Sequence of chain 1.A:
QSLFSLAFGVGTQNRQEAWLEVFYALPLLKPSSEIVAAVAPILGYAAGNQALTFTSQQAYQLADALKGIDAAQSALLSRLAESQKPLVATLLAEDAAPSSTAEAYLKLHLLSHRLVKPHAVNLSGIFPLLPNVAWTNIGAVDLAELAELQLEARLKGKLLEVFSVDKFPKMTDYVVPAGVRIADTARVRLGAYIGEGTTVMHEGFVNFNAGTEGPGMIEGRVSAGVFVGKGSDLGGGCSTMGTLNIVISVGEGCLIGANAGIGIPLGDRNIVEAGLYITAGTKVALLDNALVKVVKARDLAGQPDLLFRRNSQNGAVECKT

This small molecule binds to this protein.
Small molecule (SMILES): N[C@H](CCCCC(=O)O)C(=O)O

Sequence of chain 1.B:
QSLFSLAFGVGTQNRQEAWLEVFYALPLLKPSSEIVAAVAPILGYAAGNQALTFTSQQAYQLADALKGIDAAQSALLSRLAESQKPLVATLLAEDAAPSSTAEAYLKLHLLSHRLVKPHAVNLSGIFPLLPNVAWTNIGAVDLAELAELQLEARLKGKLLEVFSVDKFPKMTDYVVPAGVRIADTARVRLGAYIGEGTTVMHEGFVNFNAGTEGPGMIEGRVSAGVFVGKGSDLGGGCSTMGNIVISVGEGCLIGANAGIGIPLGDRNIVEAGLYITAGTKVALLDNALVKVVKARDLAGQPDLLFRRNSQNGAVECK

Binding-site contacts:
Ligand atom CAG contacts residue MET222 of chain 1.A at 4.3 Å (hydrophobic).
Ligand atom O contacts residue GLU224 of chain 1.A at 3.0 Å (salt-bridge).
Ligand atom OAD contacts residue PHE173 of chain 1.B at 4.3 Å.
Ligand atom CA contacts residue SER228 of chain 1.B at 4.2 Å.
Ligand atom CAF contacts residue MET222 of chain 1.A at 4.4 Å (hydrophobic).
Ligand atom CAH contacts residue MET222 of chain 1.A at 3.3 Å (hydrophobic).
Ligand atom CAF contacts residue MET206 of chain 1.A at 3.6 Å (hydrophobic).
Ligand atom CAJ contacts residue MET206 of chain 1.A at 4.0 Å (hydrophobic).
Ligand atom CB contacts residue ASN212 of chain 1.B at 4.1 Å.
Ligand atom CAJ contacts residue ARG194 of chain 1.B at 4.1 Å.
Ligand atom N contacts residue GLY247 of chain 1.B at 4.4 Å.
Ligand atom OAD contacts residue ARG186 of chain 1.A at 3.5 Å (salt-bridge).
Ligand atom N contacts residue ASN212 of chain 1.B at 3.5 Å (h-bond).
Ligand atom OAB contacts residue MET222 of chain 1.A at 4.0 Å.
Ligand atom CAF contacts residue ARG194 of chain 1.B at 4.0 Å.
Ligand atom CAF contacts residue ASN212 of chain 1.B at 4.0 Å.
Ligand atom OXT contacts residue ASN212 of chain 1.B at 4.0 Å.
Ligand atom CAG contacts residue GLU224 of chain 1.A at 4.3 Å.
Ligand atom N contacts residue ALA229 of chain 1.B at 3.5 Å (h-bond).
Ligand atom CAH contacts residue ARG186 of chain 1.A at 4.3 Å.
Ligand atom OXT contacts residue GLU224 of chain 1.A at 4.3 Å.
Ligand atom N contacts residue SER228 of chain 1.B at 3.4 Å.
Ligand atom CAG contacts residue ASN212 of chain 1.B at 4.3 Å.
Ligand atom CAH contacts residue MET206 of chain 1.A at 3.4 Å (hydrophobic).
Ligand atom CA contacts residue ASN212 of chain 1.B at 3.2 Å.
Ligand atom OAD contacts residue MET206 of chain 1.A at 4.2 Å.
Ligand atom CAJ contacts residue MET222 of chain 1.A at 4.2 Å (hydrophobic).
Ligand atom OAD contacts residue PHE132 of chain 1.B at 3.7 Å.
Ligand atom OAD contacts residue ARG194 of chain 1.B at 3.1 Å (salt-bridge).
Ligand atom OAB contacts residue ARG186 of chain 1.A at 2.5 Å (salt-bridge).
Ligand atom C contacts residue SER228 of chain 1.B at 3.5 Å.
Ligand atom CAJ contacts residue PHE132 of chain 1.B at 3.8 Å (hydrophobic).
Ligand atom C contacts residue GLU224 of chain 1.A at 3.8 Å.
Ligand atom CAJ contacts residue ARG186 of chain 1.A at 3.4 Å.
Ligand atom OXT contacts residue SER228 of chain 1.B at 3.6 Å.
Ligand atom OXT contacts residue PHE210 of chain 1.B at 3.4 Å.
Ligand atom OAB contacts residue PHE132 of chain 1.B at 3.3 Å.
Ligand atom O contacts residue SER228 of chain 1.B at 3.6 Å.
Ligand atom C contacts residue ASN212 of chain 1.B at 4.2 Å.
Ligand atom CAG contacts residue MET206 of chain 1.A at 3.7 Å (hydrophobic).